A small-molecule ligand and the protein it binds are described below.
Small molecule (SMILES): CC(=O)c1csc(NC(=O)C(C)(C)N)n1

Sequence of chain 1.A:
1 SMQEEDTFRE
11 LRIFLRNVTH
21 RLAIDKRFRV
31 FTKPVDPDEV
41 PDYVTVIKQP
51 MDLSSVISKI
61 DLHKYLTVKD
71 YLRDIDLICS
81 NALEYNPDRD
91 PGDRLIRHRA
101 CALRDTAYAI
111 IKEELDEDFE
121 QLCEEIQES

Binding-site contacts:
Ligand atom NAI contacts residue TYR85 of chain 1.A at 4.2 Å.
Ligand atom OAE contacts residue PHE31 of chain 1.A at 4.3 Å.
Ligand atom CAN contacts residue TYR85 of chain 1.A at 4.1 Å (hydrophobic).
Ligand atom CAN contacts residue ILE96 of chain 1.A at 4.2 Å (hydrophobic).
Ligand atom CAB contacts residue ASN86 of chain 1.A at 4.3 Å.
Ligand atom OAE contacts residue ASN86 of chain 1.A at 3.6 Å.
Ligand atom SAJ contacts residue VAL40 of chain 1.A at 4.4 Å.
Ligand atom NAI contacts residue ILE96 of chain 1.A at 3.9 Å.
Ligand atom CAO contacts residue ASN86 of chain 1.A at 3.5 Å.
Ligand atom NAD contacts residue ASP93 of chain 1.A at 2.8 Å (salt-bridge).
Ligand atom CAA contacts residue PHE31 of chain 1.A at 4.1 Å (hydrophobic).
Ligand atom OAF contacts residue TYR85 of chain 1.A at 4.3 Å.
Ligand atom OAE contacts residue TYR43 of chain 1.A at 4.4 Å.
Ligand atom OAE contacts residue TYR85 of chain 1.A at 4.4 Å.
Ligand atom OAF contacts residue VAL40 of chain 1.A at 4.2 Å.
Ligand atom OAE contacts residue ALA82 of chain 1.A at 3.6 Å.
Ligand atom NAI contacts residue ASN86 of chain 1.A at 3.1 Å (h-bond).
Ligand atom CAL contacts residue ASN86 of chain 1.A at 3.7 Å.
Ligand atom CAM contacts residue TYR85 of chain 1.A at 4.3 Å (hydrophobic).
Ligand atom CAK contacts residue PHE31 of chain 1.A at 4.4 Å (hydrophobic).
Ligand atom NAH contacts residue TYR85 of chain 1.A at 3.8 Å.
Ligand atom CAL contacts residue TYR85 of chain 1.A at 4.3 Å (hydrophobic).
Ligand atom CAB contacts residue ASP93 of chain 1.A at 4.4 Å.
Ligand atom NAD contacts residue ASN86 of chain 1.A at 2.4 Å (h-bond).
Ligand atom CAK contacts residue ILE96 of chain 1.A at 4.4 Å (hydrophobic).
Ligand atom NAH contacts residue ILE96 of chain 1.A at 3.9 Å.
Ligand atom CAO contacts residue ASP93 of chain 1.A at 4.1 Å.
Ligand atom CAA contacts residue VAL30 of chain 1.A at 3.9 Å (hydrophobic).
Ligand atom CAM contacts residue ILE96 of chain 1.A at 4.4 Å (hydrophobic).
Ligand atom OAE contacts residue ILE96 of chain 1.A at 4.1 Å.
Ligand atom CAK contacts residue ASN86 of chain 1.A at 4.2 Å.
Ligand atom CAN contacts residue ASN86 of chain 1.A at 3.5 Å.
Ligand atom CAC contacts residue GLY92 of chain 1.A at 4.4 Å.
Ligand atom CAM contacts residue ASN86 of chain 1.A at 3.9 Å.
Ligand atom NAD contacts residue GLY92 of chain 1.A at 4.0 Å.
Ligand atom NAH contacts residue ASN86 of chain 1.A at 2.8 Å (h-bond).